This protein binds this small molecule.
Small molecule (SMILES): CC(=O)N[C@@H]1[C@@H](O)[C@H](O)[C@@H](CO)O[C@H]1O

Binding-site contacts:
Ligand atom C8 contacts residue NAG1 of chain 2.B at 4.0 Å.
Ligand atom C1 contacts residue ASN222 of chain 2.A at 1.4 Å.
Ligand atom C3 contacts residue ASN222 of chain 2.A at 3.8 Å.
Ligand atom O5 contacts residue CYS163 of chain 2.A at 4.1 Å.
Ligand atom O3 contacts residue GLU107 of chain 2.A at 3.0 Å (salt-bridge).
Ligand atom O7 contacts residue ASN222 of chain 2.A at 3.6 Å (h-bond).
Ligand atom C4 contacts residue ASN222 of chain 2.A at 4.2 Å.
Ligand atom N2 contacts residue GLU107 of chain 2.A at 3.1 Å (salt-bridge).
Ligand atom C6 contacts residue PRO164 of chain 2.A at 3.8 Å (hydrophobic).
Ligand atom C1 contacts residue CYS163 of chain 2.A at 4.0 Å (hydrophobic).
Ligand atom C4 contacts residue CYS109 of chain 2.A at 4.2 Å (hydrophobic).
Ligand atom C7 contacts residue ASN222 of chain 2.A at 3.5 Å.
Ligand atom C2 contacts residue ASN222 of chain 2.A at 2.5 Å.
Ligand atom O5 contacts residue ASN222 of chain 2.A at 2.3 Å (h-bond).
Ligand atom C3 contacts residue CYS109 of chain 2.A at 4.1 Å (hydrophobic).
Ligand atom O4 contacts residue CYS109 of chain 2.A at 4.0 Å.
Ligand atom N2 contacts residue ASN222 of chain 2.A at 3.0 Å (h-bond).
Ligand atom C5 contacts residue ASN222 of chain 2.A at 3.6 Å.
Ligand atom C5 contacts residue CYS163 of chain 2.A at 4.1 Å (hydrophobic).
Ligand atom C8 contacts residue GLU107 of chain 2.A at 3.6 Å.
Ligand atom C3 contacts residue GLU107 of chain 2.A at 3.5 Å.
Ligand atom C2 contacts residue GLU107 of chain 2.A at 3.9 Å.
Ligand atom C7 contacts residue GLU107 of chain 2.A at 3.7 Å.
Ligand atom C5 contacts residue CYS109 of chain 2.A at 3.9 Å (hydrophobic).

Sequence of chain 2.A:
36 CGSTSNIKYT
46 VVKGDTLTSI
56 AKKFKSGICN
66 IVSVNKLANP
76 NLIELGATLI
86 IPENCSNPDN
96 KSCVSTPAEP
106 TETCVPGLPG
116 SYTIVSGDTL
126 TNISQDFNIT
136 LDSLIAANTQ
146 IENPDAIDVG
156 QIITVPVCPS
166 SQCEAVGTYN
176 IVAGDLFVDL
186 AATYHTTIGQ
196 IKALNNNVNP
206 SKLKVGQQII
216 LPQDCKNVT